Binding-site contacts:
Ligand atom O contacts residue VAL116 of chain 1.C at 3.5 Å (h-bond).
Ligand atom CB contacts residue MUB1 of chain 1.X at 3.4 Å.
Ligand atom O contacts residue GLY117 of chain 1.C at 2.8 Å (h-bond).
Ligand atom CA contacts residue MUB1 of chain 1.X at 2.4 Å.
Ligand atom N contacts residue GLY115 of chain 1.C at 3.2 Å (h-bond).
Ligand atom CG contacts residue ASN91 of chain 1.C at 3.4 Å.
Ligand atom CD contacts residue HIS186 of chain 1.C at 3.6 Å.
Ligand atom O2 contacts residue HIS174 of chain 1.C at 3.2 Å.
Ligand atom N contacts residue ASN91 of chain 1.C at 2.9 Å (h-bond).
Ligand atom C contacts residue TRP114 of chain 1.C at 3.2 Å (hydrophobic).
Ligand atom C contacts residue MUB1 of chain 1.X at 3.2 Å.
Ligand atom CD contacts residue THR184 of chain 1.C at 3.7 Å.
Ligand atom O contacts residue MUB1 of chain 1.X at 3.3 Å.
Ligand atom CE contacts residue TRP114 of chain 1.C at 3.5 Å (hydrophobic).
Ligand atom N contacts residue MUB1 of chain 1.X at 1.3 Å.
Ligand atom O2 contacts residue HIS186 of chain 1.C at 3.5 Å.
Ligand atom C contacts residue ASN121 of chain 1.C at 3.8 Å.
Ligand atom N contacts residue TRP114 of chain 1.C at 3.5 Å (h-bond).
Ligand atom CB contacts residue ALA92 of chain 1.C at 3.7 Å (hydrophobic).
Ligand atom CD contacts residue GLN90 of chain 1.C at 3.7 Å.
Ligand atom N1 contacts residue HIS186 of chain 1.C at 3.6 Å (h-bond).
Ligand atom CD contacts residue TRP114 of chain 1.C at 3.5 Å (hydrophobic).
Ligand atom CG contacts residue TRP114 of chain 1.C at 3.8 Å (hydrophobic).
Ligand atom CG contacts residue ALA92 of chain 1.C at 3.6 Å (hydrophobic).
Ligand atom C contacts residue ASN91 of chain 1.C at 3.6 Å.
Ligand atom CG contacts residue TRP114 of chain 1.C at 3.1 Å (hydrophobic).
Ligand atom CB contacts residue TRP114 of chain 1.C at 3.8 Å (hydrophobic).
Ligand atom CB contacts residue ASN91 of chain 1.C at 3.8 Å.
Ligand atom CB contacts residue GLY115 of chain 1.C at 3.8 Å.
Ligand atom O contacts residue ASN121 of chain 1.C at 3.8 Å.
Ligand atom CA contacts residue TRP114 of chain 1.C at 3.7 Å (hydrophobic).
Ligand atom O contacts residue GLY117 of chain 1.C at 3.8 Å.
Ligand atom O contacts residue ASN121 of chain 1.C at 2.9 Å (h-bond).
Ligand atom O contacts residue GLY115 of chain 1.C at 3.6 Å (h-bond).
Ligand atom O contacts residue TRP114 of chain 1.C at 3.5 Å.
Ligand atom CH3 contacts residue MPD1 of chain 1.R at 3.3 Å.
Ligand atom CB contacts residue GLY117 of chain 1.C at 3.8 Å.
Ligand atom CB contacts residue GLU128 of chain 1.C at 3.7 Å.
Ligand atom O2 contacts residue THR184 of chain 1.C at 2.8 Å (h-bond).
Ligand atom O contacts residue ALA118 of chain 1.C at 3.6 Å.

The small molecule below binds the protein below.
Small molecule (SMILES): CC(=O)NCCCC[C@H](NC(=O)CC[C@@H](NC(=O)[C@H](C)N)C(N)=O)C(=O)N[C@H](C)C(N)=O

Sequence of chain 1.C:
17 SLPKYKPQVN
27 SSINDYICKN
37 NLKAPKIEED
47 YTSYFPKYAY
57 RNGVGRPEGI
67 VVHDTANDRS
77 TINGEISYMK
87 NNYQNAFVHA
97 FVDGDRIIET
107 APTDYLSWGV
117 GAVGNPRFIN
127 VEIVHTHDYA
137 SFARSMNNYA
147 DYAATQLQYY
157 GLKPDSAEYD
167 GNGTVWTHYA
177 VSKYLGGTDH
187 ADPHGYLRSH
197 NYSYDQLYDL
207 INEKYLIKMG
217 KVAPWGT